Binding-site contacts:
Ligand atom C05 contacts residue LEU101 of chain 20.A at 3.9 Å (hydrophobic).
Ligand atom C04 contacts residue MET213 of chain 20.A at 3.9 Å (hydrophobic).
Ligand atom O23 contacts residue LEU216 of chain 20.A at 3.7 Å.
Ligand atom N06 contacts residue LEU101 of chain 20.A at 3.2 Å.
Ligand atom C19 contacts residue TYR145 of chain 20.A at 3.2 Å (hydrophobic).
Ligand atom C09 contacts residue TYR191 of chain 20.A at 3.6 Å (hydrophobic).
Ligand atom C17 contacts residue LEU182 of chain 20.A at 3.7 Å (hydrophobic).
Ligand atom C28 contacts residue TYR145 of chain 20.A at 3.3 Å (hydrophobic).
Ligand atom C18 contacts residue LEU182 of chain 20.A at 3.2 Å (hydrophobic).
Ligand atom C27 contacts residue PHE180 of chain 20.A at 3.2 Å (hydrophobic).
Ligand atom C03 contacts residue ASN211 of chain 20.A at 3.1 Å.
Ligand atom C01 contacts residue THR207 of chain 20.A at 2.9 Å.
Ligand atom N24 contacts residue LEU216 of chain 20.A at 3.5 Å.
Ligand atom O26 contacts residue TYR145 of chain 20.A at 3.2 Å.
Ligand atom C18 contacts residue ILE99 of chain 20.A at 3.8 Å (hydrophobic).
Ligand atom C01 contacts residue TYR192 of chain 20.A at 2.9 Å (hydrophobic).
Ligand atom N24 contacts residue PHE180 of chain 20.A at 3.6 Å.
Ligand atom C21 contacts residue ILE123 of chain 20.A at 3.8 Å (hydrophobic).
Ligand atom C12 contacts residue ILE99 of chain 20.A at 3.7 Å (hydrophobic).
Ligand atom C13 contacts residue MET213 of chain 20.A at 3.4 Å (hydrophobic).
Ligand atom C22 contacts residue ILE99 of chain 20.A at 3.9 Å (hydrophobic).
Ligand atom N07 contacts residue LEU101 of chain 20.A at 3.7 Å.
Ligand atom O26 contacts residue PHE180 of chain 20.A at 3.7 Å.
Ligand atom C14 contacts residue HIS237 of chain 20.A at 3.5 Å.
Ligand atom C10 contacts residue TYR191 of chain 20.A at 3.7 Å (hydrophobic).
Ligand atom C28 contacts residue MET144 of chain 20.A at 3.8 Å (hydrophobic).
Ligand atom C15 contacts residue LEU182 of chain 20.A at 3.7 Å (hydrophobic).
Ligand atom N08 contacts residue LEU101 of chain 20.A at 3.8 Å.
Ligand atom C04 contacts residue ASN211 of chain 20.A at 3.4 Å.
Ligand atom C19 contacts residue LEU182 of chain 20.A at 3.6 Å (hydrophobic).
Ligand atom C28 contacts residue TYR143 of chain 20.A at 3.4 Å (hydrophobic).
Ligand atom C22 contacts residue ILE123 of chain 20.A at 3.6 Å (hydrophobic).
Ligand atom C25 contacts residue PHE180 of chain 20.A at 3.5 Å (hydrophobic).
Ligand atom C28 contacts residue ALA167 of chain 20.A at 3.1 Å (hydrophobic).
Ligand atom C14 contacts residue SER121 of chain 20.A at 3.5 Å.
Ligand atom C17 contacts residue ILE99 of chain 20.A at 3.8 Å (hydrophobic).
Ligand atom C18 contacts residue TYR145 of chain 20.A at 3.8 Å (hydrophobic).
Ligand atom C15 contacts residue ILE123 of chain 20.A at 3.6 Å (hydrophobic).
Ligand atom C09 contacts residue LEU101 of chain 20.A at 3.8 Å (hydrophobic).
Ligand atom O16 contacts residue ILE99 of chain 20.A at 3.6 Å.

Sequence of chain 20.A:
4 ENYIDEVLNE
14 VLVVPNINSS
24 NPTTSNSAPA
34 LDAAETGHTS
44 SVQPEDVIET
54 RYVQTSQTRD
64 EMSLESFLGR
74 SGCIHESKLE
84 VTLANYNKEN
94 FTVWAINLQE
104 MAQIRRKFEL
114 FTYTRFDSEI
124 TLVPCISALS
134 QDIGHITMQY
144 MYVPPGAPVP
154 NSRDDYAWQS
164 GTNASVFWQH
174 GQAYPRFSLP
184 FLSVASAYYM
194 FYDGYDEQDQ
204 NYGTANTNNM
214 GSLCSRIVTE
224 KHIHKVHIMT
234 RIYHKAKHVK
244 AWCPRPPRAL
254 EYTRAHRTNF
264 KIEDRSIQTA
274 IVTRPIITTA

The protein below binds the small molecule below.
Small molecule (SMILES): CCOc1noc2cc(OCCC3CCN(c4ccc(C)nn4)CC3)ccc12